Sequence of chain 1.A:
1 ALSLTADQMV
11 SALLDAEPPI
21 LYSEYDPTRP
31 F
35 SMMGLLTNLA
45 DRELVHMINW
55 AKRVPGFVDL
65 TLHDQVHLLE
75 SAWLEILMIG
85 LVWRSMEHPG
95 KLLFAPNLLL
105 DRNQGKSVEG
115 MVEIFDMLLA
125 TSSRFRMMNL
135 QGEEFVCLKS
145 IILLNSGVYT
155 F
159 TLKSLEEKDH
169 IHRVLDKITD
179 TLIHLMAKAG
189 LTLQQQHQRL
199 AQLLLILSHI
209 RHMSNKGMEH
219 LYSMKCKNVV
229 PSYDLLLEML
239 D

A small-molecule ligand and the protein it binds are described below.
Small molecule (SMILES): CC(C)CN1CCc2cc(O)ccc2[C@@]1(C)c1ccc(/C=C/C(=O)O)cc1

Binding-site contacts:
Ligand atom C21 contacts residue LEU78 of chain 1.A at 4.0 Å (hydrophobic).
Ligand atom C22 contacts residue LEU219 of chain 1.A at 3.9 Å (hydrophobic).
Ligand atom C1 contacts residue GLY215 of chain 1.A at 3.9 Å.
Ligand atom O26 contacts residue ASN226 of chain 1.A at 4.0 Å.
Ligand atom O26 contacts residue VAL227 of chain 1.A at 3.0 Å.
Ligand atom C23 contacts residue ALA44 of chain 1.A at 4.0 Å (hydrophobic).
Ligand atom O25 contacts residue ASP45 of chain 1.A at 3.7 Å.
Ligand atom C24 contacts residue VAL228 of chain 1.A at 3.3 Å (hydrophobic).
Ligand atom C17 contacts residue LEU40 of chain 1.A at 4.0 Å (hydrophobic).
Ligand atom C20 contacts residue ALA44 of chain 1.A at 3.6 Å (hydrophobic).
Ligand atom O26 contacts residue THR41 of chain 1.A at 3.9 Å.
Ligand atom C13 contacts residue PHE98 of chain 1.A at 4.0 Å (hydrophobic).
Ligand atom O27 contacts residue LEU81 of chain 1.A at 3.8 Å.
Ligand atom C10 contacts residue GLU47 of chain 1.A at 3.4 Å.
Ligand atom C22 contacts residue THR41 of chain 1.A at 4.1 Å.
Ligand atom O25 contacts residue VAL227 of chain 1.A at 4.0 Å.
Ligand atom O26 contacts residue VAL228 of chain 1.A at 3.1 Å (h-bond).
Ligand atom C3 contacts residue ILE118 of chain 1.A at 3.6 Å (hydrophobic).
Ligand atom C12 contacts residue ALA44 of chain 1.A at 4.0 Å (hydrophobic).
Ligand atom C9 contacts residue LEU85 of chain 1.A at 4.0 Å (hydrophobic).
Ligand atom C20 contacts residue LEU219 of chain 1.A at 4.1 Å (hydrophobic).
Ligand atom C9 contacts residue LEU81 of chain 1.A at 3.9 Å (hydrophobic).
Ligand atom C21 contacts residue ALA44 of chain 1.A at 4.0 Å (hydrophobic).
Ligand atom C19 contacts residue ALA44 of chain 1.A at 3.9 Å (hydrophobic).
Ligand atom C7 contacts residue MET82 of chain 1.A at 3.7 Å (hydrophobic).
Ligand atom C11 contacts residue GLU47 of chain 1.A at 3.4 Å.
Ligand atom C3 contacts residue MET115 of chain 1.A at 3.8 Å (hydrophobic).
Ligand atom C12 contacts residue LEU40 of chain 1.A at 3.8 Å (hydrophobic).
Ligand atom O27 contacts residue ARG88 of chain 1.A at 3.2 Å (salt-bridge).
Ligand atom C19 contacts residue LEU219 of chain 1.A at 4.0 Å (hydrophobic).
Ligand atom O27 contacts residue GLU47 of chain 1.A at 2.6 Å (salt-bridge).
Ligand atom C1 contacts residue LEU219 of chain 1.A at 3.9 Å (hydrophobic).
Ligand atom C1 contacts residue LEU78 of chain 1.A at 3.9 Å (hydrophobic).
Ligand atom C18 contacts residue THR41 of chain 1.A at 3.6 Å.
Ligand atom O25 contacts residue VAL228 of chain 1.A at 3.1 Å (h-bond).
Ligand atom O25 contacts residue PRO229 of chain 1.A at 4.1 Å.
Ligand atom C15 contacts residue LEU40 of chain 1.A at 3.9 Å (hydrophobic).
Ligand atom C24 contacts residue VAL227 of chain 1.A at 3.9 Å (hydrophobic).
Ligand atom C8 contacts residue PHE98 of chain 1.A at 4.0 Å (hydrophobic).
Ligand atom C15 contacts residue PHE98 of chain 1.A at 3.7 Å (hydrophobic).